A small-molecule ligand and the protein it binds are described below.
Small molecule (SMILES): C(=C1\CCCN=C1c1cccnc1)\c1cccs1

Binding-site contacts:
Ligand atom C13 contacts residue TYR193 of chain 1.G at 3.5 Å (hydrophobic).
Ligand atom C10 contacts residue MET122 of chain 1.H at 3.8 Å (hydrophobic).
Ligand atom C4 contacts residue MET122 of chain 1.H at 3.8 Å (hydrophobic).
Ligand atom C6 contacts residue TRP151 of chain 1.G at 3.2 Å (hydrophobic).
Ligand atom C14 contacts residue TYR97 of chain 1.G at 3.7 Å (hydrophobic).
Ligand atom C1 contacts residue LEU120 of chain 1.H at 3.4 Å (hydrophobic).
Ligand atom C12 contacts residue MET122 of chain 1.H at 3.2 Å (hydrophobic).
Ligand atom C1 contacts residue ARG112 of chain 1.H at 3.8 Å.
Ligand atom C7 contacts residue TYR172 of chain 1.H at 3.3 Å (hydrophobic).
Ligand atom C8 contacts residue TRP151 of chain 1.G at 3.2 Å (hydrophobic).
Ligand atom C10 contacts residue TYR200 of chain 1.G at 4.0 Å (hydrophobic).
Ligand atom C5 contacts residue LEU120 of chain 1.H at 3.9 Å (hydrophobic).
Ligand atom N17 contacts residue TRP151 of chain 1.G at 2.6 Å (h-bond).
Ligand atom N16 contacts residue THR152 of chain 1.G at 3.8 Å.
Ligand atom S18 contacts residue TYR193 of chain 1.G at 3.8 Å.
Ligand atom C4 contacts residue GLN63 of chain 1.H at 4.1 Å.
Ligand atom C14 contacts residue TYR193 of chain 1.G at 3.7 Å (hydrophobic).
Ligand atom C3 contacts residue TRP151 of chain 1.G at 3.8 Å (hydrophobic).
Ligand atom N16 contacts residue MET122 of chain 1.H at 4.0 Å.
Ligand atom C9 contacts residue MET122 of chain 1.H at 3.7 Å (hydrophobic).
Ligand atom C2 contacts residue GLN63 of chain 1.H at 3.5 Å.
Ligand atom C3 contacts residue TYR200 of chain 1.G at 3.1 Å (hydrophobic).
Ligand atom C6 contacts residue MET122 of chain 1.H at 4.1 Å (hydrophobic).
Ligand atom C3 contacts residue LEU120 of chain 1.H at 4.1 Å (hydrophobic).
Ligand atom C8 contacts residue MET122 of chain 1.H at 4.2 Å (hydrophobic).
Ligand atom C5 contacts residue THR152 of chain 1.G at 4.0 Å.
Ligand atom C13 contacts residue TYR200 of chain 1.G at 4.0 Å (hydrophobic).
Ligand atom C1 contacts residue TYR200 of chain 1.G at 3.9 Å (hydrophobic).
Ligand atom C11 contacts residue MET122 of chain 1.H at 3.4 Å (hydrophobic).
Ligand atom C5 contacts residue ARG112 of chain 1.H at 4.0 Å.
Ligand atom C8 contacts residue TYR200 of chain 1.G at 4.0 Å (hydrophobic).
Ligand atom C15 contacts residue TRP151 of chain 1.G at 3.6 Å (hydrophobic).
Ligand atom C7 contacts residue CYS195 of chain 1.G at 3.6 Å (hydrophobic).
Ligand atom C14 contacts residue TYR200 of chain 1.G at 3.7 Å (hydrophobic).
Ligand atom C2 contacts residue CYS195 of chain 1.G at 3.9 Å (hydrophobic).
Ligand atom C13 contacts residue MET122 of chain 1.H at 4.1 Å (hydrophobic).
Ligand atom C15 contacts residue TYR97 of chain 1.G at 3.6 Å (hydrophobic).
Ligand atom S18 contacts residue TYR172 of chain 1.H at 4.0 Å.
Ligand atom C10 contacts residue TRP151 of chain 1.G at 3.3 Å (hydrophobic).
Ligand atom N16 contacts residue TRP151 of chain 1.G at 3.8 Å.

Sequence of chain 1.G:
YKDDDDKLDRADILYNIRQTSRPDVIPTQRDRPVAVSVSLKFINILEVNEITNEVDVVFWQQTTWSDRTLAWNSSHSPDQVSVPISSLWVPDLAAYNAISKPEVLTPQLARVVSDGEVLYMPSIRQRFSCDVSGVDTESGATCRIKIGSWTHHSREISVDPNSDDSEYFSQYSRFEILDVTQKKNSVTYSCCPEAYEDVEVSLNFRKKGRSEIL

Sequence of chain 1.H:
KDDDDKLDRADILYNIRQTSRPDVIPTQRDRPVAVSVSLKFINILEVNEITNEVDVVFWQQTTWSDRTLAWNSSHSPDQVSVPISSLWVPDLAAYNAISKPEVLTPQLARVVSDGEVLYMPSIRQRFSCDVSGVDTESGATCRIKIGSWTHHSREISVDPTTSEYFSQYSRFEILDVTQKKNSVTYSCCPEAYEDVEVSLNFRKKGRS